Sequence of chain 1.A:
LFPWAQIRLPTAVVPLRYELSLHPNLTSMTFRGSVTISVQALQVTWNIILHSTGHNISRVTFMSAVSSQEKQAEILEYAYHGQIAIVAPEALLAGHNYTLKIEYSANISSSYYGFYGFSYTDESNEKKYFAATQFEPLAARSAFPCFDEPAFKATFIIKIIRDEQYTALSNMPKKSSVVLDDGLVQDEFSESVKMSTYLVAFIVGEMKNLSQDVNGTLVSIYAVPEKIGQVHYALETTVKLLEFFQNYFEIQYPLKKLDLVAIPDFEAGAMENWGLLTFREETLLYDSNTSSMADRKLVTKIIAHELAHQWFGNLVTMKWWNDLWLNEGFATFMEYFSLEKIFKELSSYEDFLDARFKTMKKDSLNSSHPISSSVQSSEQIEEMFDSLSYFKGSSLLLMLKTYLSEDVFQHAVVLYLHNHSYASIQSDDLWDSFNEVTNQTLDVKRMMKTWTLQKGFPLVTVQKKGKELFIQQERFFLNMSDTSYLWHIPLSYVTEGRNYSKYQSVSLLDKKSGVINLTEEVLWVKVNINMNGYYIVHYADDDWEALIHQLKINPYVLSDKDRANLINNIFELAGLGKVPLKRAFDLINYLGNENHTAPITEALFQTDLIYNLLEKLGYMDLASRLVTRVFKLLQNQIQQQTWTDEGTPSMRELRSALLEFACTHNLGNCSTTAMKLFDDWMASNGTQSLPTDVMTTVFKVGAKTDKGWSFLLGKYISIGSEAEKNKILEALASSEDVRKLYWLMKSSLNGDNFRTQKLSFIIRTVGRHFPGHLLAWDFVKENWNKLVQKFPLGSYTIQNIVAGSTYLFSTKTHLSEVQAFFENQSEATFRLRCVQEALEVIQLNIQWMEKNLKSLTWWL

The small molecule below binds the protein below.
Small molecule (SMILES): CC(=O)N[C@@H]1[C@@H](O)[C@H](O)[C@@H](CO)O[C@H]1O

Binding-site contacts:
Ligand atom C3 contacts residue ASN637 of chain 1.A at 3.8 Å.
Ligand atom C8 contacts residue HIS638 of chain 1.A at 3.9 Å.
Ligand atom O6 contacts residue ASN637 of chain 1.A at 3.8 Å.
Ligand atom N2 contacts residue ASN637 of chain 1.A at 3.3 Å (h-bond).
Ligand atom N2 contacts residue HIS638 of chain 1.A at 4.0 Å.
Ligand atom C7 contacts residue ASN637 of chain 1.A at 3.7 Å.
Ligand atom C2 contacts residue ASN637 of chain 1.A at 2.6 Å.
Ligand atom C5 contacts residue TYR598 of chain 1.A at 4.0 Å (hydrophobic).
Ligand atom O5 contacts residue ASN637 of chain 1.A at 2.4 Å (h-bond).
Ligand atom C1 contacts residue ASN637 of chain 1.A at 1.4 Å.
Ligand atom C6 contacts residue ASN637 of chain 1.A at 3.1 Å.
Ligand atom C1 contacts residue TYR598 of chain 1.A at 3.6 Å (hydrophobic).
Ligand atom C5 contacts residue ASN637 of chain 1.A at 3.3 Å.
Ligand atom C4 contacts residue ASN637 of chain 1.A at 4.1 Å.
Ligand atom O5 contacts residue TYR598 of chain 1.A at 3.0 Å.
Ligand atom O7 contacts residue ASN637 of chain 1.A at 3.5 Å (h-bond).